The small molecule below binds the protein below.
Small molecule (SMILES): CC(=O)N[C@@H]1[C@@H](O)[C@H](O)[C@@H](CO)O[C@H]1O

Sequence of chain 1.A:
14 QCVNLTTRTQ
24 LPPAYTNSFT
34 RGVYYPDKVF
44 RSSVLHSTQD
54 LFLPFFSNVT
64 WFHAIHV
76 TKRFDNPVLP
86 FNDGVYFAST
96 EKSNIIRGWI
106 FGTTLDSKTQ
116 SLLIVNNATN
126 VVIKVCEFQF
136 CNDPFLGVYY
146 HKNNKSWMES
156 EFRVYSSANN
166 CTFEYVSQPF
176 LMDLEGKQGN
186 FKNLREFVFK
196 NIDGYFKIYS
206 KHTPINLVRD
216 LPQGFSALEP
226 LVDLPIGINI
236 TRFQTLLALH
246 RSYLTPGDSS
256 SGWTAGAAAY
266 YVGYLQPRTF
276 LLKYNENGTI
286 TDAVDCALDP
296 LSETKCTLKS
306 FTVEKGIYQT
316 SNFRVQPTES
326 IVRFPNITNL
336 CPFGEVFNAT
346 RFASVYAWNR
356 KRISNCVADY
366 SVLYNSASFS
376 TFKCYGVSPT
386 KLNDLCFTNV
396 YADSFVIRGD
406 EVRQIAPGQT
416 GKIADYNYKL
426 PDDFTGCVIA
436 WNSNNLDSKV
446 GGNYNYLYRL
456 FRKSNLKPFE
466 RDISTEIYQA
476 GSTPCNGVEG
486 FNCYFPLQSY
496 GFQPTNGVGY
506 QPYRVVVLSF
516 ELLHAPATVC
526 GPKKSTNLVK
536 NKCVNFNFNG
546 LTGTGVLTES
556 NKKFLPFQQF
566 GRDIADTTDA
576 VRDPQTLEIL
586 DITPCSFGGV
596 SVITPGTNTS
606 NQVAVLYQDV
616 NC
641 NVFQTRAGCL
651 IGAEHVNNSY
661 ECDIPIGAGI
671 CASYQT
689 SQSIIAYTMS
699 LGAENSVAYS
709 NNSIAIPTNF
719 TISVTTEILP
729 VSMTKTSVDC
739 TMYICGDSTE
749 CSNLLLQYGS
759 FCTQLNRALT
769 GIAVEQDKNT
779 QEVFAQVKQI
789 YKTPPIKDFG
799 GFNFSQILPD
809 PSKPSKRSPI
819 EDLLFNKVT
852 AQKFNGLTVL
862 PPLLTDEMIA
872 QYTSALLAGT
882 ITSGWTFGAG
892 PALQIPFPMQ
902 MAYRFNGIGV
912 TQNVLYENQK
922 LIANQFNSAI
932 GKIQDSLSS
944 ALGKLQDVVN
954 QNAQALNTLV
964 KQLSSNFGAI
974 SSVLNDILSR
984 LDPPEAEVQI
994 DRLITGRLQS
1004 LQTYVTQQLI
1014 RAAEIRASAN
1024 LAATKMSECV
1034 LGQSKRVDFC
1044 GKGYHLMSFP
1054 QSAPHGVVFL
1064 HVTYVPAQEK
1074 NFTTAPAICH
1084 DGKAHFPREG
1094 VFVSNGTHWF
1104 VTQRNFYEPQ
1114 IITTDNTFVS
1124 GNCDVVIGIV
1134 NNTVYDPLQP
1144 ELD

Binding-site contacts:
Ligand atom C8 contacts residue ASN331 of chain 1.A at 3.6 Å.
Ligand atom C2 contacts residue ASN331 of chain 1.A at 2.5 Å.
Ligand atom C3 contacts residue THR581 of chain 1.A at 4.4 Å.
Ligand atom O5 contacts residue ASN331 of chain 1.A at 2.4 Å (h-bond).
Ligand atom O7 contacts residue LEU582 of chain 1.A at 4.4 Å.
Ligand atom O5 contacts residue GLN580 of chain 1.A at 4.0 Å.
Ligand atom O7 contacts residue ASN331 of chain 1.A at 4.3 Å.
Ligand atom O4 contacts residue THR581 of chain 1.A at 4.3 Å.
Ligand atom C7 contacts residue ASN331 of chain 1.A at 3.4 Å.
Ligand atom C1 contacts residue ASN331 of chain 1.A at 1.4 Å.
Ligand atom C2 contacts residue PRO579 of chain 1.A at 4.2 Å (hydrophobic).
Ligand atom C5 contacts residue GLN580 of chain 1.A at 3.6 Å.
Ligand atom C7 contacts residue PRO579 of chain 1.A at 4.1 Å (hydrophobic).
Ligand atom O7 contacts residue PRO579 of chain 1.A at 4.0 Å.
Ligand atom C1 contacts residue PRO579 of chain 1.A at 4.2 Å (hydrophobic).
Ligand atom C4 contacts residue GLN580 of chain 1.A at 3.9 Å.
Ligand atom O3 contacts residue LEU582 of chain 1.A at 4.0 Å.
Ligand atom O3 contacts residue GLN580 of chain 1.A at 4.4 Å.
Ligand atom N2 contacts residue ASN331 of chain 1.A at 2.9 Å (h-bond).
Ligand atom C3 contacts residue GLN580 of chain 1.A at 3.4 Å.
Ligand atom C1 contacts residue ILE332 of chain 1.A at 4.1 Å (hydrophobic).
Ligand atom O5 contacts residue ILE332 of chain 1.A at 3.4 Å.
Ligand atom O4 contacts residue GLN580 of chain 1.A at 4.0 Å.
Ligand atom C5 contacts residue ILE332 of chain 1.A at 3.8 Å (hydrophobic).
Ligand atom N2 contacts residue GLN580 of chain 1.A at 4.1 Å.
Ligand atom C1 contacts residue GLN580 of chain 1.A at 3.6 Å.
Ligand atom C6 contacts residue ILE332 of chain 1.A at 3.7 Å (hydrophobic).
Ligand atom C4 contacts residue ASN331 of chain 1.A at 4.2 Å.
Ligand atom N2 contacts residue PRO579 of chain 1.A at 3.3 Å (h-bond).
Ligand atom C3 contacts residue ASN331 of chain 1.A at 3.8 Å.
Ligand atom C5 contacts residue ASN331 of chain 1.A at 3.7 Å.
Ligand atom C2 contacts residue GLN580 of chain 1.A at 3.9 Å.
Ligand atom O6 contacts residue ILE332 of chain 1.A at 3.4 Å.